A protein and the small-molecule ligand that binds it are described below.
Small molecule (SMILES): CC(=O)N[C@@H]1[C@@H](O)[C@H](O)[C@@H](CO)O[C@H]1O

Sequence of chain 1.A:
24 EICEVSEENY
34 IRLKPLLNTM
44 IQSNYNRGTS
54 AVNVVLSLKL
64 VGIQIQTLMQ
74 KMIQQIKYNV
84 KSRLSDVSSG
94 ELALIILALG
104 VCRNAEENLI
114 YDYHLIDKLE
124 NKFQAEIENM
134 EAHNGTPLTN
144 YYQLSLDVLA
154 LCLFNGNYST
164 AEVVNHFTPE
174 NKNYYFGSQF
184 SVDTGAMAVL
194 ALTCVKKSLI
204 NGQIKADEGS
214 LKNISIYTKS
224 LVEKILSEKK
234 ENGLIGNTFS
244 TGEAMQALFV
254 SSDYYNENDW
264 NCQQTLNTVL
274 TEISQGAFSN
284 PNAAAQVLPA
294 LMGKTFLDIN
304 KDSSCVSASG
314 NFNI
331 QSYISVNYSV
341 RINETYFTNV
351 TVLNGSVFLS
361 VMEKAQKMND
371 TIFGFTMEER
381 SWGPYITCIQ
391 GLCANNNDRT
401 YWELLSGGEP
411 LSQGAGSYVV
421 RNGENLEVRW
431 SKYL

Binding-site contacts:
Ligand atom N2 contacts residue ASN369 of chain 1.A at 3.2 Å (h-bond).
Ligand atom O5 contacts residue ILE372 of chain 1.A at 4.1 Å.
Ligand atom C1 contacts residue ILE372 of chain 1.A at 4.1 Å (hydrophobic).
Ligand atom C8 contacts residue ASN369 of chain 1.A at 3.6 Å.
Ligand atom C5 contacts residue ASN369 of chain 1.A at 3.6 Å.
Ligand atom O7 contacts residue MET368 of chain 1.A at 4.4 Å.
Ligand atom C7 contacts residue THR371 of chain 1.A at 4.2 Å.
Ligand atom O7 contacts residue ASN369 of chain 1.A at 3.6 Å.
Ligand atom C7 contacts residue ASN369 of chain 1.A at 3.4 Å.
Ligand atom O5 contacts residue ASN369 of chain 1.A at 2.3 Å (h-bond).
Ligand atom C8 contacts residue THR371 of chain 1.A at 3.3 Å.
Ligand atom C1 contacts residue ASN369 of chain 1.A at 1.4 Å.
Ligand atom C2 contacts residue ASN369 of chain 1.A at 2.7 Å.
Ligand atom C3 contacts residue ASN369 of chain 1.A at 4.0 Å.
Ligand atom C5 contacts residue ILE372 of chain 1.A at 3.9 Å (hydrophobic).
Ligand atom N2 contacts residue THR371 of chain 1.A at 3.9 Å.
Ligand atom C4 contacts residue ASN369 of chain 1.A at 4.2 Å.
Ligand atom C6 contacts residue ILE372 of chain 1.A at 4.4 Å (hydrophobic).